Sequence of chain 1.A:
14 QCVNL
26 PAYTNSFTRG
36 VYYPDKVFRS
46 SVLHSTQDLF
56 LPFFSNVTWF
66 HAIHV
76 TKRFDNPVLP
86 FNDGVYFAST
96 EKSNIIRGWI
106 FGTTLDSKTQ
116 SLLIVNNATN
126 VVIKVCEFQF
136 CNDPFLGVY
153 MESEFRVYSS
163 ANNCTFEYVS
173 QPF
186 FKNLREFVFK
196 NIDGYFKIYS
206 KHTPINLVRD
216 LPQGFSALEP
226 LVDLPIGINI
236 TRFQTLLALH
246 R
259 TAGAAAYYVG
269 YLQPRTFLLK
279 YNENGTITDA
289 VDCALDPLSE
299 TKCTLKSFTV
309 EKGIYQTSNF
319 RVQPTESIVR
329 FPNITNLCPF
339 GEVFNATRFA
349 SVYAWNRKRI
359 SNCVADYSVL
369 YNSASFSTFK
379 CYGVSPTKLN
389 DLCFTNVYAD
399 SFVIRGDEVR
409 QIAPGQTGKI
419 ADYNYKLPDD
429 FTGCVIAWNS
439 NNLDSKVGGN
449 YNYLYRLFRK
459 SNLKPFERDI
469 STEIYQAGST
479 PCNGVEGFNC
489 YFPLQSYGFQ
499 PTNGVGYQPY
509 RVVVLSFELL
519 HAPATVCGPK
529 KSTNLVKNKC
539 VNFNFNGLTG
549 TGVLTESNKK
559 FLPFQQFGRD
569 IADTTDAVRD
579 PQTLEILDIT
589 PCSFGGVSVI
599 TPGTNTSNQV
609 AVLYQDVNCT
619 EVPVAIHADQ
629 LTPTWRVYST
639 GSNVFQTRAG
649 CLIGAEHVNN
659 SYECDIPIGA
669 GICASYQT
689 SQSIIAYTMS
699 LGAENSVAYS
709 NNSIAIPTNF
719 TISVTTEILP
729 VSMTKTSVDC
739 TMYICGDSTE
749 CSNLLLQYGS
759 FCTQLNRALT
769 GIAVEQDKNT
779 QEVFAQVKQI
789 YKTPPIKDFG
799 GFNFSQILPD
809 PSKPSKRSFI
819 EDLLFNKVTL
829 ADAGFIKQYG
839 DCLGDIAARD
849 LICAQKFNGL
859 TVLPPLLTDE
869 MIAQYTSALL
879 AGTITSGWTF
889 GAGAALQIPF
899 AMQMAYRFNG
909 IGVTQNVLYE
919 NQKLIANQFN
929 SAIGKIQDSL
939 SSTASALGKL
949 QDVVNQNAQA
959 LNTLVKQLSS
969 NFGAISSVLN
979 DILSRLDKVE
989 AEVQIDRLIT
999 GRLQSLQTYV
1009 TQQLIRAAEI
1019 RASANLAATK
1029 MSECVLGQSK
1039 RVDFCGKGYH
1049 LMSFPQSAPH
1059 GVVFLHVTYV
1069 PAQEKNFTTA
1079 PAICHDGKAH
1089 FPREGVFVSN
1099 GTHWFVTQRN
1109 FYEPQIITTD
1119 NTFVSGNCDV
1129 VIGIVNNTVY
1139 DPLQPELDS

Binding-site contacts:
Ligand atom C5 contacts residue GLN580 of chain 1.A at 4.0 Å.
Ligand atom O7 contacts residue ASN331 of chain 1.A at 4.3 Å.
Ligand atom C2 contacts residue ASN331 of chain 1.A at 2.4 Å.
Ligand atom O6 contacts residue ASN331 of chain 1.A at 4.3 Å.
Ligand atom O5 contacts residue GLN580 of chain 1.A at 3.9 Å.
Ligand atom C4 contacts residue GLN580 of chain 1.A at 3.9 Å.
Ligand atom C6 contacts residue GLN580 of chain 1.A at 3.7 Å.
Ligand atom C4 contacts residue ASN331 of chain 1.A at 4.2 Å.
Ligand atom C1 contacts residue ASN331 of chain 1.A at 1.4 Å.
Ligand atom O5 contacts residue ASN331 of chain 1.A at 2.3 Å (h-bond).
Ligand atom C8 contacts residue GLN580 of chain 1.A at 3.7 Å.
Ligand atom N2 contacts residue ASN331 of chain 1.A at 2.9 Å (h-bond).
Ligand atom C8 contacts residue ASN331 of chain 1.A at 3.5 Å.
Ligand atom C3 contacts residue ASN331 of chain 1.A at 3.8 Å.
Ligand atom C7 contacts residue ASN331 of chain 1.A at 3.4 Å.
Ligand atom C5 contacts residue ASN331 of chain 1.A at 3.6 Å.

This small molecule binds to this protein.
Small molecule (SMILES): CC(=O)N[C@@H]1[C@@H](O)[C@H](O)[C@@H](CO)O[C@H]1O